Sequence of chain 10.F:
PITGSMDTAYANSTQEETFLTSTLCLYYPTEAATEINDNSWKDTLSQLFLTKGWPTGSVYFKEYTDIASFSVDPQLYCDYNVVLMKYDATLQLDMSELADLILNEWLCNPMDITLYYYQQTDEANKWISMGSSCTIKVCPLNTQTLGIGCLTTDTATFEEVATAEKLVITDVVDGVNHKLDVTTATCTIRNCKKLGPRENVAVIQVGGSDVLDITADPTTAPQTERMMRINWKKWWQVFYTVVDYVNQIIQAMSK

A small-molecule ligand and the protein it binds are described below.
Small molecule (SMILES): CC(=O)N[C@H]1[C@H](O[C@H]2[C@H](O)[C@@H](NC(C)=O)CO[C@@H]2CO)O[C@H](CO)[C@@H](O)[C@@H]1O

Binding-site contacts:
Ligand atom N2 contacts residue ASN12 of chain 10.F at 3.8 Å.
Ligand atom C5 contacts residue ASN12 of chain 10.F at 4.1 Å.
Ligand atom O7 contacts residue ASN12 of chain 10.F at 3.7 Å.
Ligand atom C2 contacts residue ASN12 of chain 10.F at 3.2 Å.
Ligand atom C7 contacts residue ASN12 of chain 10.F at 3.9 Å.
Ligand atom O5 contacts residue ASN12 of chain 10.F at 2.7 Å (h-bond).
Ligand atom C1 contacts residue ASN12 of chain 10.F at 2.1 Å.